Binding-site contacts:
Ligand atom N16 contacts residue TYR145 of chain 1.B at 3.8 Å.
Ligand atom C1 contacts residue TYR145 of chain 1.B at 3.2 Å (hydrophobic).
Ligand atom C18 contacts residue LYS206 of chain 1.B at 3.8 Å.
Ligand atom S19 contacts residue TYR74 of chain 1.A at 3.7 Å.
Ligand atom C9 contacts residue PHE34 of chain 1.B at 3.6 Å (hydrophobic).
Ligand atom N17 contacts residue LYS206 of chain 1.B at 2.8 Å (salt-bridge).
Ligand atom C2 contacts residue PHE34 of chain 1.B at 3.4 Å (hydrophobic).
Ligand atom N14 contacts residue TYR145 of chain 1.B at 4.1 Å.
Ligand atom C18 contacts residue TYR74 of chain 1.A at 4.0 Å (hydrophobic).
Ligand atom C5 contacts residue PHE34 of chain 1.B at 3.5 Å (hydrophobic).
Ligand atom N17 contacts residue PMP1 of chain 1.R at 3.8 Å.
Ligand atom O10 contacts residue LYS83 of chain 1.B at 3.0 Å (salt-bridge).
Ligand atom C1 contacts residue ALA318 of chain 1.B at 3.8 Å (hydrophobic).
Ligand atom C7 contacts residue PHE34 of chain 1.B at 3.8 Å (hydrophobic).
Ligand atom O10 contacts residue PHE34 of chain 1.B at 3.9 Å.
Ligand atom C18 contacts residue PHE79 of chain 1.B at 3.7 Å (hydrophobic).
Ligand atom C3 contacts residue ALA318 of chain 1.B at 3.8 Å (hydrophobic).
Ligand atom N17 contacts residue PHE79 of chain 1.B at 3.6 Å.
Ligand atom N16 contacts residue PMP1 of chain 1.R at 3.9 Å.
Ligand atom N8 contacts residue PHE34 of chain 1.B at 4.0 Å.
Ligand atom C3 contacts residue PHE34 of chain 1.B at 3.3 Å (hydrophobic).
Ligand atom C11 contacts residue ALA318 of chain 1.B at 3.4 Å (hydrophobic).
Ligand atom N8 contacts residue ALA318 of chain 1.B at 3.7 Å.
Ligand atom S19 contacts residue VAL159 of chain 1.A at 3.5 Å.
Ligand atom O13 contacts residue PHE34 of chain 1.B at 3.9 Å.
Ligand atom C9 contacts residue LYS83 of chain 1.B at 4.0 Å.
Ligand atom C7 contacts residue TYR177 of chain 1.B at 3.4 Å (hydrophobic).
Ligand atom N6 contacts residue PHE34 of chain 1.B at 3.6 Å.
Ligand atom C1 contacts residue PHE34 of chain 1.B at 3.5 Å (hydrophobic).
Ligand atom C9 contacts residue ALA318 of chain 1.B at 3.6 Å (hydrophobic).
Ligand atom C5 contacts residue ALA318 of chain 1.B at 3.8 Å (hydrophobic).
Ligand atom C2 contacts residue ALA318 of chain 1.B at 3.4 Å (hydrophobic).
Ligand atom S4 contacts residue PHE34 of chain 1.B at 3.5 Å.
Ligand atom N16 contacts residue LYS206 of chain 1.B at 3.7 Å.
Ligand atom N6 contacts residue TYR177 of chain 1.B at 3.8 Å.
Ligand atom C18 contacts residue TYR211 of chain 1.B at 3.9 Å (hydrophobic).
Ligand atom O10 contacts residue ALA318 of chain 1.B at 3.5 Å (h-bond).
Ligand atom N8 contacts residue TYR177 of chain 1.B at 3.8 Å.
Ligand atom C12 contacts residue PHE34 of chain 1.B at 3.7 Å (hydrophobic).
Ligand atom C11 contacts residue PHE34 of chain 1.B at 3.6 Å (hydrophobic).

The protein below binds the small molecule below.
Small molecule (SMILES): Cc1c(C(=O)Nc2nncs2)sc2nc[nH]c(=O)c12

Sequence of chain 1.A:
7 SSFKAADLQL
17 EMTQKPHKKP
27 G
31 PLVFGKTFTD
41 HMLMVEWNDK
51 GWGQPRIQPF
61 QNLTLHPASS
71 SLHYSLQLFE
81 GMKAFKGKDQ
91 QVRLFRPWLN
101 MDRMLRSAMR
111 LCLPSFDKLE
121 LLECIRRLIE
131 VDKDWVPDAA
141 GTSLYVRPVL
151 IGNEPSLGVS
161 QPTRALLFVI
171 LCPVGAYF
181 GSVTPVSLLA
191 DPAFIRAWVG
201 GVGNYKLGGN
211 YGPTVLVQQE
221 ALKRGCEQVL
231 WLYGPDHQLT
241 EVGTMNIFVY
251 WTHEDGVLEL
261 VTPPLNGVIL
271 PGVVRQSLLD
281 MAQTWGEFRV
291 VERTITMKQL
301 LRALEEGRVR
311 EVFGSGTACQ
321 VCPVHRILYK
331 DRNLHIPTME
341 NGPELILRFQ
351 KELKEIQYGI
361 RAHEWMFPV

Sequence of chain 1.B:
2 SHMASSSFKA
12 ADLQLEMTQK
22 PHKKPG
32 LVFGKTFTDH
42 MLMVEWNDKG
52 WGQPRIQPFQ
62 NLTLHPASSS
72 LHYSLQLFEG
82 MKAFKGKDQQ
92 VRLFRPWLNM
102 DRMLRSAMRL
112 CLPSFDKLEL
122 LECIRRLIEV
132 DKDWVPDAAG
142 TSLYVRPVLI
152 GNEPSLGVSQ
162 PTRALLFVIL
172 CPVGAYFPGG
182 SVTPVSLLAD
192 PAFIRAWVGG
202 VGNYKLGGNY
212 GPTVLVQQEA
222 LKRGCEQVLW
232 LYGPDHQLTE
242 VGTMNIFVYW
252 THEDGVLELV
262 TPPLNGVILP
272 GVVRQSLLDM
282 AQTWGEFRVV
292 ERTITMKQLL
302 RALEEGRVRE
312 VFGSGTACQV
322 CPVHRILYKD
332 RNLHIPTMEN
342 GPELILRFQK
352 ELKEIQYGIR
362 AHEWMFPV